Sequence of chain 1.A:
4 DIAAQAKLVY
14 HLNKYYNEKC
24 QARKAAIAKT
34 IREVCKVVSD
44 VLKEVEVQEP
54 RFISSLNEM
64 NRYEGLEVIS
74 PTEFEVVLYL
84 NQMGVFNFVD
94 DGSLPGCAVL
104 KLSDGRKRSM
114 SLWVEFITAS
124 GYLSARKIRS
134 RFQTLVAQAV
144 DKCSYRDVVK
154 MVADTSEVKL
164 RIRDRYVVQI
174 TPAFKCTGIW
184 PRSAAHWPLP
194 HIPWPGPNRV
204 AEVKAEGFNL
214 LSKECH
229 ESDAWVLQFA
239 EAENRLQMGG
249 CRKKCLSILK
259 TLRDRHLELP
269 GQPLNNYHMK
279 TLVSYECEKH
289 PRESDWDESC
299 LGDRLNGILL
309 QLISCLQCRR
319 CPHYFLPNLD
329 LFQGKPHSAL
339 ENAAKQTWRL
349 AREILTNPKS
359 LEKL

Binding-site contacts:
Ligand atom NAC contacts residue PRO198 of chain 1.A at 4.2 Å.
Ligand atom CAB contacts residue PRO200 of chain 1.A at 3.9 Å (hydrophobic).
Ligand atom CAD contacts residue ILE195 of chain 1.A at 3.4 Å (hydrophobic).
Ligand atom CAD contacts residue PRO193 of chain 1.A at 3.5 Å (hydrophobic).
Ligand atom CAA contacts residue PRO200 of chain 1.A at 4.3 Å (hydrophobic).
Ligand atom NAC contacts residue ILE195 of chain 1.A at 4.1 Å.
Ligand atom OAE contacts residue VAL203 of chain 1.A at 4.2 Å.
Ligand atom CAA contacts residue PRO198 of chain 1.A at 3.2 Å (hydrophobic).
Ligand atom CAA contacts residue PRO196 of chain 1.A at 4.1 Å (hydrophobic).
Ligand atom OAE contacts residue PRO198 of chain 1.A at 4.1 Å.
Ligand atom CAA contacts residue TRP197 of chain 1.A at 4.5 Å (hydrophobic).
Ligand atom OAE contacts residue PRO191 of chain 1.A at 3.6 Å.
Ligand atom CAA contacts residue ILE195 of chain 1.A at 3.5 Å (hydrophobic).
Ligand atom CAD contacts residue LEU192 of chain 1.A at 3.4 Å (hydrophobic).

The small molecule below binds the protein below.
Small molecule (SMILES): C[N+](C)(C)[O-]